This protein binds this small molecule.
Small molecule (SMILES): CC(=O)N[C@@H]1[C@@H](O)[C@H](O)[C@@H](CO)O[C@H]1O

Binding-site contacts:
Ligand atom C4 contacts residue NAG1 of chain 1.I at 4.5 Å.
Ligand atom C8 contacts residue NAG1 of chain 1.I at 3.6 Å.
Ligand atom O7 contacts residue ILE160 of chain 1.B at 4.2 Å.
Ligand atom C2 contacts residue NAG1 of chain 1.I at 2.5 Å.
Ligand atom C7 contacts residue NAG1 of chain 1.I at 3.3 Å.
Ligand atom O5 contacts residue NAG1 of chain 1.I at 2.9 Å (h-bond).
Ligand atom C3 contacts residue NAG1 of chain 1.I at 3.9 Å.
Ligand atom O6 contacts residue NAG1 of chain 1.I at 3.4 Å (h-bond).
Ligand atom C6 contacts residue NAG1 of chain 1.I at 4.2 Å.
Ligand atom C5 contacts residue NAG1 of chain 1.I at 4.1 Å.
Ligand atom O7 contacts residue NAG1 of chain 1.I at 3.6 Å (h-bond).
Ligand atom O3 contacts residue NAG1 of chain 1.I at 4.4 Å.
Ligand atom O7 contacts residue PRO161 of chain 1.B at 4.0 Å.
Ligand atom C1 contacts residue NAG1 of chain 1.I at 2.8 Å.
Ligand atom N2 contacts residue NAG1 of chain 1.I at 2.7 Å (h-bond).

Sequence of chain 1.B:
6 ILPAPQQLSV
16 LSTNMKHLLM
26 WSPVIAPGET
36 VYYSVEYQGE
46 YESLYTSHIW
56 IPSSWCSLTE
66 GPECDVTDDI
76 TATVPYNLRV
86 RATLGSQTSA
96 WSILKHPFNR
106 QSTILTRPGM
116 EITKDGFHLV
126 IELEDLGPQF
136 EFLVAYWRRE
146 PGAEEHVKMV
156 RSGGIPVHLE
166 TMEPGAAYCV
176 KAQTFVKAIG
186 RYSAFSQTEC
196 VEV